Sequence of chain 1.D:
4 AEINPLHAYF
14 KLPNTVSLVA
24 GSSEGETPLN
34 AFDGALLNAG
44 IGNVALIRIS

Sequence of chain 1.E:
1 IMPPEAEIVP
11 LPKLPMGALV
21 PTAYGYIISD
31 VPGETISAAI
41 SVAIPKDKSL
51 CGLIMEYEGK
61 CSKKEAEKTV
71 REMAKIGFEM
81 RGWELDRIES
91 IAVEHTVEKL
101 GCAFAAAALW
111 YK

Binding-site contacts:
Ligand atom N contacts residue MET55 of chain 1.E at 4.1 Å.
Ligand atom NH1 contacts residue ILE1 of chain 1.E at 3.5 Å.
Ligand atom NH2 contacts residue SER53 of chain 1.D at 2.9 Å (h-bond).
Ligand atom N contacts residue LEU32 of chain 1.A at 3.3 Å.
Ligand atom NH2 contacts residue LEU39 of chain 1.A at 4.2 Å.
Ligand atom CG contacts residue PYR1 of chain 1.N at 4.3 Å.
Ligand atom CG contacts residue ASP36 of chain 1.A at 3.4 Å.
Ligand atom CD contacts residue ASP36 of chain 1.A at 3.4 Å.
Ligand atom CZ contacts residue ILE1 of chain 1.E at 3.7 Å (hydrophobic).
Ligand atom NH1 contacts residue GLY45 of chain 1.A at 3.0 Å (h-bond).
Ligand atom NE contacts residue LEU39 of chain 1.A at 3.4 Å.
Ligand atom CD contacts residue SER53 of chain 1.D at 3.5 Å.
Ligand atom NH1 contacts residue ASP36 of chain 1.A at 3.1 Å (salt-bridge).
Ligand atom NH2 contacts residue VAL47 of chain 1.A at 2.6 Å (h-bond).
Ligand atom CA contacts residue LEU32 of chain 1.A at 3.6 Å (hydrophobic).
Ligand atom NH1 contacts residue ARG81 of chain 1.E at 3.7 Å.
Ligand atom NH2 contacts residue ILE1 of chain 1.E at 3.2 Å.
Ligand atom CB contacts residue PYR1 of chain 1.N at 3.4 Å.
Ligand atom N contacts residue GLU56 of chain 1.E at 2.8 Å (salt-bridge).
Ligand atom N contacts residue PYR1 of chain 1.N at 2.9 Å (h-bond).
Ligand atom CA contacts residue MET55 of chain 1.E at 3.9 Å (hydrophobic).
Ligand atom N contacts residue ILE54 of chain 1.E at 3.1 Å (h-bond).
Ligand atom CD contacts residue PHE35 of chain 1.A at 3.7 Å (hydrophobic).
Ligand atom NH2 contacts residue PYR1 of chain 1.N at 4.0 Å.
Ligand atom CD contacts residue LEU39 of chain 1.A at 3.6 Å (hydrophobic).
Ligand atom CG contacts residue PHE35 of chain 1.A at 4.2 Å (hydrophobic).
Ligand atom NH1 contacts residue LEU39 of chain 1.A at 3.9 Å.
Ligand atom CA contacts residue PYR1 of chain 1.N at 3.0 Å.
Ligand atom CZ contacts residue SER53 of chain 1.D at 3.6 Å.
Ligand atom CZ contacts residue ASP36 of chain 1.A at 4.1 Å.
Ligand atom CA contacts residue ILE54 of chain 1.E at 3.0 Å (hydrophobic).
Ligand atom CZ contacts residue LEU39 of chain 1.A at 3.6 Å (hydrophobic).
Ligand atom CZ contacts residue VAL47 of chain 1.A at 3.8 Å (hydrophobic).
Ligand atom NH2 contacts residue ALA48 of chain 1.A at 4.0 Å.
Ligand atom NH1 contacts residue VAL47 of chain 1.A at 4.1 Å.
Ligand atom CZ contacts residue GLY45 of chain 1.A at 4.1 Å.
Ligand atom NE contacts residue ASP36 of chain 1.A at 4.2 Å.
Ligand atom CB contacts residue LEU32 of chain 1.A at 3.6 Å (hydrophobic).
Ligand atom CB contacts residue SER53 of chain 1.D at 4.0 Å.
Ligand atom NE contacts residue SER53 of chain 1.D at 2.8 Å (h-bond).

A protein and the small-molecule ligand that binds it are described below.
Small molecule (SMILES): N=C(N)NCCCCN

Sequence of chain 1.A:
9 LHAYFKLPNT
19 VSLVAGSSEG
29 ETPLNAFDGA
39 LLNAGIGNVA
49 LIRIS